The small molecule below binds the protein below.
Small molecule (SMILES): CC[C@H](C)[C@H](NC(=O)[C@@H](N)CC(C)C)C(=O)NCC(=O)N[C@@H](CCCN=C(N)N)C(=O)N[C@H](C=O)[C@@H](C)O

Sequence of chain 42.A:
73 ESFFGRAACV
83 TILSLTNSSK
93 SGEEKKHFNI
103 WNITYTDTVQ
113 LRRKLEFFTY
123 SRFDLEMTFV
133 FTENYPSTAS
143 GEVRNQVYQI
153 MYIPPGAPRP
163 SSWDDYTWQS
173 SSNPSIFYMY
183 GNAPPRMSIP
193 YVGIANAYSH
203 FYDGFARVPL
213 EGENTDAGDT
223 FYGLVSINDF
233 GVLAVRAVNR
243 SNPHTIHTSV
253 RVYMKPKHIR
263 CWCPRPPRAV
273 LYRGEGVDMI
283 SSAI

Sequence of chain 41.C:
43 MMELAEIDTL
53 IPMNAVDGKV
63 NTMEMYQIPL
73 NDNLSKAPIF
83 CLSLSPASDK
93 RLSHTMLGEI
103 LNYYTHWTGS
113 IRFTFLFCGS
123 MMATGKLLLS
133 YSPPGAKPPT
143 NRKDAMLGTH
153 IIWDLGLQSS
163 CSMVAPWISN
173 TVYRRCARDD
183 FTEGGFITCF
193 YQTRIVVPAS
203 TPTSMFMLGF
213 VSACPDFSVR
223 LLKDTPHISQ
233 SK

Binding-site contacts:
Ligand atom C contacts residue LYS234 of chain 41.C at 3.0 Å.
Ligand atom N contacts residue SER233 of chain 41.C at 3.0 Å (h-bond).
Ligand atom CD1 contacts residue ILE84 of chain 42.A at 4.0 Å (hydrophobic).
Ligand atom C contacts residue THR88 of chain 42.A at 4.2 Å.
Ligand atom N contacts residue LYS234 of chain 41.C at 3.6 Å.
Ligand atom NH2 contacts residue LYS98 of chain 42.A at 2.7 Å (salt-bridge).
Ligand atom NH2 contacts residue LYS97 of chain 42.A at 3.6 Å (salt-bridge).
Ligand atom NE contacts residue ASN101 of chain 42.A at 3.0 Å (h-bond).
Ligand atom NH1 contacts residue LEU87 of chain 42.A at 3.9 Å.
Ligand atom CD2 contacts residue ILE84 of chain 42.A at 3.9 Å (hydrophobic).
Ligand atom O contacts residue LYS234 of chain 41.C at 3.4 Å.
Ligand atom N contacts residue SER86 of chain 42.A at 4.0 Å.
Ligand atom O contacts residue SER86 of chain 42.A at 2.8 Å (h-bond).
Ligand atom CA contacts residue SER86 of chain 42.A at 4.0 Å.
Ligand atom CB contacts residue SER86 of chain 42.A at 3.9 Å.
Ligand atom CB contacts residue SER233 of chain 41.C at 4.1 Å.
Ligand atom CD contacts residue ASN101 of chain 42.A at 3.2 Å.
Ligand atom CG contacts residue SER86 of chain 42.A at 4.2 Å.
Ligand atom NH2 contacts residue PHE100 of chain 42.A at 2.8 Å (h-bond).
Ligand atom NH1 contacts residue SER86 of chain 42.A at 3.4 Å (h-bond).
Ligand atom O contacts residue LYS98 of chain 42.A at 3.8 Å.
Ligand atom CA contacts residue LYS234 of chain 41.C at 2.5 Å.
Ligand atom NH1 contacts residue THR88 of chain 42.A at 3.8 Å.
Ligand atom N contacts residue LYS234 of chain 41.C at 1.5 Å.
Ligand atom NH2 contacts residue LEU87 of chain 42.A at 3.9 Å.
Ligand atom O contacts residue THR88 of chain 42.A at 3.7 Å.
Ligand atom CD contacts residue SER86 of chain 42.A at 3.5 Å.
Ligand atom NE contacts residue SER86 of chain 42.A at 3.6 Å.
Ligand atom NH2 contacts residue SER86 of chain 42.A at 3.5 Å (h-bond).
Ligand atom CZ contacts residue PHE100 of chain 42.A at 4.1 Å (hydrophobic).
Ligand atom CA contacts residue SER233 of chain 41.C at 3.6 Å.
Ligand atom CZ contacts residue ASN101 of chain 42.A at 3.7 Å.
Ligand atom NH1 contacts residue LYS98 of chain 42.A at 3.7 Å.
Ligand atom CZ contacts residue LYS98 of chain 42.A at 3.7 Å.
Ligand atom CZ contacts residue LEU87 of chain 42.A at 4.2 Å (hydrophobic).
Ligand atom CZ contacts residue SER86 of chain 42.A at 3.2 Å.
Ligand atom C contacts residue LYS98 of chain 42.A at 3.7 Å.
Ligand atom NH2 contacts residue ASN101 of chain 42.A at 3.7 Å.
Ligand atom CB contacts residue LYS234 of chain 41.C at 3.9 Å.
Ligand atom C contacts residue SER86 of chain 42.A at 3.6 Å.